Binding-site contacts:
Ligand atom C7 contacts residue VAL106 of chain 4.O at 4.2 Å (hydrophobic).
Ligand atom O5 contacts residue GLU120 of chain 4.O at 4.1 Å.
Ligand atom C2 contacts residue ASN121 of chain 4.O at 2.5 Å.
Ligand atom C8 contacts residue LYS218 of chain 4.O at 3.7 Å.
Ligand atom C1 contacts residue ASN121 of chain 4.O at 1.5 Å.
Ligand atom C7 contacts residue ASN121 of chain 4.O at 3.2 Å.
Ligand atom O5 contacts residue ASN121 of chain 4.O at 2.3 Å (h-bond).
Ligand atom C5 contacts residue ASN121 of chain 4.O at 3.6 Å.
Ligand atom C6 contacts residue GLU120 of chain 4.O at 4.5 Å.
Ligand atom C4 contacts residue ASN121 of chain 4.O at 4.2 Å.
Ligand atom C3 contacts residue ASN121 of chain 4.O at 3.8 Å.
Ligand atom O6 contacts residue GLU120 of chain 4.O at 3.1 Å.
Ligand atom O7 contacts residue ASN121 of chain 4.O at 3.0 Å (h-bond).
Ligand atom O7 contacts residue ASP108 of chain 4.O at 4.5 Å.
Ligand atom N2 contacts residue ASN121 of chain 4.O at 3.0 Å (h-bond).
Ligand atom C8 contacts residue VAL106 of chain 4.O at 3.7 Å (hydrophobic).
Ligand atom O7 contacts residue VAL106 of chain 4.O at 4.1 Å.

Sequence of chain 4.O:
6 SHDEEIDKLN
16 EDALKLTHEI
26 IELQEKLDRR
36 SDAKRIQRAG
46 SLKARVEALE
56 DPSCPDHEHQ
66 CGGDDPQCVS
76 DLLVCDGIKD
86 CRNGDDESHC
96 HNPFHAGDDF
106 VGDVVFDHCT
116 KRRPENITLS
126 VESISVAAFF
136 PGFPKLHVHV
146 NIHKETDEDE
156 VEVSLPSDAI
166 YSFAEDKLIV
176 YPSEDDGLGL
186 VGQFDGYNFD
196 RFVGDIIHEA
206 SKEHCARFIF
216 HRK

The small molecule below binds the protein below.
Small molecule (SMILES): CC(=O)N[C@@H]1[C@@H](O)[C@H](O)[C@@H](CO)O[C@H]1O